Sequence of chain 2.F:
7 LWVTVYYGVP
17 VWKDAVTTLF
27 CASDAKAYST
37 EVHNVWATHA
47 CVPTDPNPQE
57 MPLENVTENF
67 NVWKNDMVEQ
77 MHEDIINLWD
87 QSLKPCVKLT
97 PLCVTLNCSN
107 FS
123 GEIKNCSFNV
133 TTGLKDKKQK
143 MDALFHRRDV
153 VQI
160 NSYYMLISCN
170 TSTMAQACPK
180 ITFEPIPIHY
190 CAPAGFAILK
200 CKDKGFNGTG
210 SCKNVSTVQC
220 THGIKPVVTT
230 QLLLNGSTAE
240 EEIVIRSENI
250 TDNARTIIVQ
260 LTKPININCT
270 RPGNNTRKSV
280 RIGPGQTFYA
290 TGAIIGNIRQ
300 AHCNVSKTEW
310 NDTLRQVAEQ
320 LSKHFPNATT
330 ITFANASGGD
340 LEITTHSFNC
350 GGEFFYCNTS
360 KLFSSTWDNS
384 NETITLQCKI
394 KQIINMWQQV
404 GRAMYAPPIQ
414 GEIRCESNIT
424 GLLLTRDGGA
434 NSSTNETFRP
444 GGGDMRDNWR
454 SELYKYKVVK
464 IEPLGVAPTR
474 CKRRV

The small molecule below binds the protein below.
Small molecule (SMILES): CC(=O)N[C@@H]1[C@@H](O)[C@H](O)[C@@H](CO)O[C@H]1O

Binding-site contacts:
Ligand atom C3 contacts residue LYS142 of chain 2.F at 4.5 Å.
Ligand atom C2 contacts residue ASN131 of chain 2.F at 2.5 Å.
Ligand atom C3 contacts residue ASN131 of chain 2.F at 3.8 Å.
Ligand atom C4 contacts residue ASN131 of chain 2.F at 4.2 Å.
Ligand atom C8 contacts residue NAG1 of chain 2.NA at 4.2 Å.
Ligand atom N2 contacts residue ASN131 of chain 2.F at 2.9 Å (h-bond).
Ligand atom C8 contacts residue PHE130 of chain 2.F at 3.7 Å (hydrophobic).
Ligand atom O7 contacts residue ASN131 of chain 2.F at 3.8 Å.
Ligand atom C8 contacts residue THR101 of chain 2.F at 4.4 Å.
Ligand atom O5 contacts residue ASN131 of chain 2.F at 2.4 Å (h-bond).
Ligand atom C5 contacts residue ASN131 of chain 2.F at 3.7 Å.
Ligand atom C1 contacts residue LYS142 of chain 2.F at 4.5 Å.
Ligand atom N2 contacts residue LYS142 of chain 2.F at 3.9 Å.
Ligand atom C7 contacts residue ASN131 of chain 2.F at 3.6 Å.
Ligand atom C8 contacts residue SER129 of chain 2.F at 3.3 Å.
Ligand atom O3 contacts residue NAG1 of chain 2.NA at 3.6 Å.
Ligand atom C8 contacts residue ASN103 of chain 2.F at 4.2 Å.
Ligand atom C1 contacts residue ASN131 of chain 2.F at 1.4 Å.
Ligand atom C8 contacts residue LYS142 of chain 2.F at 4.3 Å.
Ligand atom C7 contacts residue NAG1 of chain 2.NA at 4.0 Å.
Ligand atom O7 contacts residue NAG1 of chain 2.NA at 4.1 Å.